Sequence of chain 1.B:
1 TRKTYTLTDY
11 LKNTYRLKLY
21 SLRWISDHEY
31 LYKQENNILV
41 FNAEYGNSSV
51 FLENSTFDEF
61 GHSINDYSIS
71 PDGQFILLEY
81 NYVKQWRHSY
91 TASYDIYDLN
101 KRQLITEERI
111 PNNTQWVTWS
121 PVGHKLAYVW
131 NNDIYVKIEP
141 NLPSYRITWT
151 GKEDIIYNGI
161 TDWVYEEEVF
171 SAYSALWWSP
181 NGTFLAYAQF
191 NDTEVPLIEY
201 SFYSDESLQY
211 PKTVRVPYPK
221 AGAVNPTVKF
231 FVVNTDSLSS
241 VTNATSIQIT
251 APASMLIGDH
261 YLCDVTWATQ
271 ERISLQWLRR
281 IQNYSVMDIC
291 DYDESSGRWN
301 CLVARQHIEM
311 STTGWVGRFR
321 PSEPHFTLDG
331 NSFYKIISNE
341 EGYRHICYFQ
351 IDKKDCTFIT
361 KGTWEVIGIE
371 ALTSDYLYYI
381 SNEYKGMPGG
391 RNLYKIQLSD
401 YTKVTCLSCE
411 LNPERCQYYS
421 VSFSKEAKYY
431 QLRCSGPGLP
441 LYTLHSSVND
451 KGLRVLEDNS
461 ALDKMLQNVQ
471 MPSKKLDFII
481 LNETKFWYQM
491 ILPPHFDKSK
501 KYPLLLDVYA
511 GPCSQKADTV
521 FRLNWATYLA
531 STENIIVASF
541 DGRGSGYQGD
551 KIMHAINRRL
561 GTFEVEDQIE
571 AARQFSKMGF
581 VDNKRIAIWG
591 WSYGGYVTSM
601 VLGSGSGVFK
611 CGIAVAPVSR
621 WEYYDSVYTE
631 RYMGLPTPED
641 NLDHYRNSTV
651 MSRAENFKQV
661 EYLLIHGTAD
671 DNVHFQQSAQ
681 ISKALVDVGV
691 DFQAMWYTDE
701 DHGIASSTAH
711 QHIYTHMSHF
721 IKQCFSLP

A small-molecule ligand and the protein it binds are described below.
Small molecule (SMILES): CC(=O)N[C@@H]1[C@@H](O)[C@H](O)[C@@H](CO)O[C@H]1O

Binding-site contacts:
Ligand atom C4 contacts residue ASN283 of chain 1.B at 4.2 Å.
Ligand atom C1 contacts residue ILE281 of chain 1.B at 3.8 Å (hydrophobic).
Ligand atom C3 contacts residue ASN283 of chain 1.B at 3.8 Å.
Ligand atom C5 contacts residue ASN283 of chain 1.B at 3.7 Å.
Ligand atom C1 contacts residue ASN283 of chain 1.B at 1.4 Å.
Ligand atom C6 contacts residue ARG558 of chain 1.B at 4.0 Å.
Ligand atom C2 contacts residue ASN283 of chain 1.B at 2.4 Å.
Ligand atom C5 contacts residue ILE281 of chain 1.B at 4.3 Å (hydrophobic).
Ligand atom O7 contacts residue ASN283 of chain 1.B at 4.0 Å.
Ligand atom O5 contacts residue ASN283 of chain 1.B at 2.3 Å (h-bond).
Ligand atom C8 contacts residue SER311 of chain 1.B at 3.8 Å.
Ligand atom C7 contacts residue SER311 of chain 1.B at 3.6 Å.
Ligand atom N2 contacts residue SER311 of chain 1.B at 4.3 Å.
Ligand atom O6 contacts residue ARG558 of chain 1.B at 3.9 Å.
Ligand atom O7 contacts residue SER311 of chain 1.B at 3.4 Å (h-bond).
Ligand atom C8 contacts residue ASN283 of chain 1.B at 4.3 Å.
Ligand atom N2 contacts residue ASN283 of chain 1.B at 2.8 Å (h-bond).
Ligand atom C8 contacts residue MET310 of chain 1.B at 4.1 Å (hydrophobic).
Ligand atom O7 contacts residue THR312 of chain 1.B at 3.6 Å.
Ligand atom O5 contacts residue ILE281 of chain 1.B at 3.7 Å.
Ligand atom C7 contacts residue ASN283 of chain 1.B at 3.5 Å.